The protein below binds the small molecule below.
Small molecule (SMILES): CC(=O)N[C@H]1[C@H](O[C@H]2[C@H](O)[C@@H](NC(C)=O)CO[C@@H]2CO)O[C@H](CO)[C@@H](O[C@@H]2O[C@H](CO[C@H]3O[C@H](CO)[C@@H](O)[C@H](O)[C@@H]3O)[C@@H](O)[C@H](O[C@H]3O[C@H](CO)[C@@H](O)[C@H](O)[C@@H]3O)[C@@H]2O)[C@@H]1O

Binding-site contacts:
Ligand atom C2 contacts residue ASP3 of chain 1.B at 3.6 Å.
Ligand atom C3 contacts residue ASN205 of chain 1.B at 3.8 Å.
Ligand atom C1 contacts residue ASN205 of chain 1.B at 1.5 Å.
Ligand atom O2 contacts residue ASP3 of chain 1.B at 2.8 Å (salt-bridge).
Ligand atom C7 contacts residue ASP3 of chain 1.B at 3.6 Å.
Ligand atom O3 contacts residue ASP3 of chain 1.B at 3.4 Å (salt-bridge).
Ligand atom O4 contacts residue ASP3 of chain 1.B at 3.6 Å.
Ligand atom C4 contacts residue ASP3 of chain 1.B at 4.4 Å.
Ligand atom C4 contacts residue ASN205 of chain 1.B at 4.2 Å.
Ligand atom C2 contacts residue ASP3 of chain 1.B at 3.8 Å.
Ligand atom C5 contacts residue ASN205 of chain 1.B at 3.6 Å.
Ligand atom O4 contacts residue ASP3 of chain 1.B at 4.2 Å.
Ligand atom N2 contacts residue VAL4 of chain 1.B at 4.2 Å.
Ligand atom C8 contacts residue MET223 of chain 1.B at 4.0 Å (hydrophobic).
Ligand atom C8 contacts residue ASN205 of chain 1.B at 3.8 Å.
Ligand atom C6 contacts residue MET223 of chain 1.B at 3.6 Å (hydrophobic).
Ligand atom N2 contacts residue ASP3 of chain 1.B at 2.9 Å (salt-bridge).
Ligand atom C8 contacts residue VAL2 of chain 1.B at 4.1 Å (hydrophobic).
Ligand atom O5 contacts residue ASN205 of chain 1.B at 2.3 Å (h-bond).
Ligand atom C1 contacts residue ASP3 of chain 1.B at 4.3 Å.
Ligand atom O5 contacts residue LEU208 of chain 1.B at 3.4 Å.
Ligand atom C5 contacts residue ARG164 of chain 1.B at 3.8 Å.
Ligand atom N2 contacts residue ASN205 of chain 1.B at 3.0 Å (h-bond).
Ligand atom O6 contacts residue ARG164 of chain 1.B at 4.1 Å.
Ligand atom C5 contacts residue LEU208 of chain 1.B at 4.3 Å (hydrophobic).
Ligand atom C6 contacts residue ASP3 of chain 1.B at 3.7 Å.
Ligand atom C1 contacts residue ARG164 of chain 1.B at 3.6 Å.
Ligand atom C1 contacts residue LEU208 of chain 1.B at 4.4 Å (hydrophobic).
Ligand atom O6 contacts residue MET223 of chain 1.B at 3.4 Å (h-bond).
Ligand atom O5 contacts residue ARG164 of chain 1.B at 3.8 Å.
Ligand atom C5 contacts residue ASP3 of chain 1.B at 4.0 Å.
Ligand atom C7 contacts residue ASN205 of chain 1.B at 3.3 Å.
Ligand atom C6 contacts residue VAL4 of chain 1.B at 3.7 Å (hydrophobic).
Ligand atom C6 contacts residue ARG164 of chain 1.B at 3.9 Å.
Ligand atom O6 contacts residue ASP3 of chain 1.B at 2.9 Å (salt-bridge).
Ligand atom C3 contacts residue ASP3 of chain 1.B at 3.4 Å.
Ligand atom C8 contacts residue ASP3 of chain 1.B at 3.6 Å.
Ligand atom C2 contacts residue ASN205 of chain 1.B at 2.5 Å.
Ligand atom O7 contacts residue ASN205 of chain 1.B at 3.4 Å (h-bond).
Ligand atom C6 contacts residue LEU208 of chain 1.B at 4.0 Å (hydrophobic).

Sequence of chain 1.B:
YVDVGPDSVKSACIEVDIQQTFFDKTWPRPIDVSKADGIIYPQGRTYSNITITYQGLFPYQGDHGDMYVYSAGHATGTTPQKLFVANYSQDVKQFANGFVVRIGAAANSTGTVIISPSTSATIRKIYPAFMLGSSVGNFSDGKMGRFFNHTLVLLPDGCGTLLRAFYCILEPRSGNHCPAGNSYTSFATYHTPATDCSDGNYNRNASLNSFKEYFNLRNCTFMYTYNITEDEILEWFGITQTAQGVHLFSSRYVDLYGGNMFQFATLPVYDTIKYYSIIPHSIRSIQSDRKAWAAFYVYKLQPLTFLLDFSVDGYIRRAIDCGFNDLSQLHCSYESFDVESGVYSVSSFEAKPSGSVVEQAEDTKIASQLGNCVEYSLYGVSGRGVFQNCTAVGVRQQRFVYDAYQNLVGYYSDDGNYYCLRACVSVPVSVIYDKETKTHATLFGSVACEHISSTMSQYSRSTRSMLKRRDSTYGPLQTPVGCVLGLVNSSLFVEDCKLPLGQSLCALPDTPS